The protein below binds the small molecule below.
Small molecule (SMILES): N[C@@H](CCC(=O)O)C(=O)O

Binding-site contacts:
Ligand atom OE1 contacts residue ARG122 of chain 4.A at 4.3 Å.
Ligand atom CG contacts residue ARG122 of chain 4.A at 3.2 Å.
Ligand atom OE2 contacts residue ARG122 of chain 4.A at 2.1 Å (salt-bridge).
Ligand atom OXT contacts residue LEU126 of chain 4.A at 3.4 Å.
Ligand atom CB contacts residue LEU126 of chain 4.A at 3.8 Å (hydrophobic).
Ligand atom OE2 contacts residue VAL112 of chain 1.A at 3.6 Å.
Ligand atom OXT contacts residue ARG129 of chain 4.A at 2.4 Å (salt-bridge).
Ligand atom CD contacts residue ARG116 of chain 4.A at 3.8 Å.
Ligand atom CA contacts residue ARG98 of chain 1.A at 3.6 Å.
Ligand atom CA contacts residue ARG122 of chain 4.A at 4.5 Å.
Ligand atom O contacts residue GLN125 of chain 4.A at 4.0 Å.
Ligand atom CA contacts residue LEU126 of chain 4.A at 4.1 Å (hydrophobic).
Ligand atom OE2 contacts residue ARG116 of chain 4.A at 3.7 Å.
Ligand atom CG contacts residue ARG98 of chain 1.A at 4.1 Å.
Ligand atom OE1 contacts residue ARG116 of chain 4.A at 3.7 Å.
Ligand atom CD contacts residue ARG122 of chain 4.A at 3.4 Å.
Ligand atom CD contacts residue VAL112 of chain 1.A at 4.0 Å (hydrophobic).
Ligand atom O contacts residue MSE102 of chain 1.A at 3.8 Å.
Ligand atom N contacts residue GLN125 of chain 4.A at 3.6 Å.
Ligand atom N contacts residue LEU126 of chain 4.A at 3.1 Å (h-bond).
Ligand atom N contacts residue ARG122 of chain 4.A at 3.1 Å (salt-bridge).
Ligand atom OE1 contacts residue VAL112 of chain 1.A at 4.1 Å.
Ligand atom N contacts residue ARG98 of chain 1.A at 3.5 Å.
Ligand atom O contacts residue LEU126 of chain 4.A at 4.0 Å.
Ligand atom CG contacts residue ARG116 of chain 4.A at 4.4 Å.
Ligand atom C contacts residue LEU126 of chain 4.A at 3.7 Å (hydrophobic).
Ligand atom C contacts residue ARG129 of chain 4.A at 3.3 Å.
Ligand atom O contacts residue ARG129 of chain 4.A at 3.1 Å.
Ligand atom CB contacts residue ARG98 of chain 1.A at 4.5 Å.

Sequence of chain 4.A:
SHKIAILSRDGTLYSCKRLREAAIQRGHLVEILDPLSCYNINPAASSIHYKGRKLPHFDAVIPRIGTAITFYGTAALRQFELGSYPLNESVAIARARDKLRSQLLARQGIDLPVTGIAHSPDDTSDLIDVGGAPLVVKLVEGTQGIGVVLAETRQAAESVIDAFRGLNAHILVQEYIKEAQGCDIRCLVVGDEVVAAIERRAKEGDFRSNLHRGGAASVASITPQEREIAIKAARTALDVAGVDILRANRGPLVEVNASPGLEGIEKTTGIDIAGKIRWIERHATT

Sequence of chain 1.A:
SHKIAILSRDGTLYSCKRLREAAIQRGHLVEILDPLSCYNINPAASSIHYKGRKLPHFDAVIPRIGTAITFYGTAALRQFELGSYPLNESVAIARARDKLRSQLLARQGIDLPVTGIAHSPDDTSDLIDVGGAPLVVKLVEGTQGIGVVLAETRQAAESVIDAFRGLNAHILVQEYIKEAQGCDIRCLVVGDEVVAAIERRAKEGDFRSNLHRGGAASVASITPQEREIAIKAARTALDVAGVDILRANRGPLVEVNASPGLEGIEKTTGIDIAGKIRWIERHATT